Binding-site contacts:
Ligand atom O2' contacts residue ASP60 of chain 1.B at 2.7 Å (salt-bridge).
Ligand atom C3' contacts residue TYR43 of chain 1.B at 3.4 Å (hydrophobic).
Ligand atom C3' contacts residue ARG142 of chain 1.B at 3.7 Å.
Ligand atom C4' contacts residue TYR43 of chain 1.B at 3.8 Å (hydrophobic).
Ligand atom C6 contacts residue PHE90 of chain 1.B at 3.6 Å (hydrophobic).
Ligand atom O2' contacts residue GLN160 of chain 1.B at 3.3 Å (h-bond).
Ligand atom C1' contacts residue ARG142 of chain 1.B at 3.7 Å.
Ligand atom N4 contacts residue TYR59 of chain 1.B at 3.6 Å.
Ligand atom C5' contacts residue ACP1 of chain 1.F at 3.9 Å.
Ligand atom C5 contacts residue TYR88 of chain 1.B at 3.9 Å (hydrophobic).
Ligand atom O5' contacts residue ASP40 of chain 1.B at 3.5 Å.
Ligand atom C3' contacts residue ASP60 of chain 1.B at 3.3 Å.
Ligand atom C4' contacts residue ARG142 of chain 1.B at 3.8 Å.
Ligand atom O3' contacts residue ASP60 of chain 1.B at 2.5 Å (salt-bridge).
Ligand atom C5 contacts residue TYR43 of chain 1.B at 3.7 Å (hydrophobic).
Ligand atom O3' contacts residue ARG142 of chain 1.B at 2.9 Å (salt-bridge).
Ligand atom C4 contacts residue TYR59 of chain 1.B at 3.7 Å (hydrophobic).
Ligand atom C2 contacts residue ARG152 of chain 1.B at 3.6 Å.
Ligand atom O2 contacts residue ARG142 of chain 1.B at 3.2 Å (salt-bridge).
Ligand atom C5 contacts residue PHE90 of chain 1.B at 3.8 Å (hydrophobic).
Ligand atom O2' contacts residue ARG142 of chain 1.B at 2.7 Å (salt-bridge).
Ligand atom O2 contacts residue ARG152 of chain 1.B at 3.0 Å (salt-bridge).
Ligand atom C2' contacts residue ASP60 of chain 1.B at 3.4 Å.
Ligand atom O2' contacts residue VAL165 of chain 1.B at 3.8 Å.
Ligand atom C6 contacts residue TYR43 of chain 1.B at 3.4 Å (hydrophobic).
Ligand atom C2' contacts residue TYR43 of chain 1.B at 3.5 Å (hydrophobic).
Ligand atom N4 contacts residue TYR93 of chain 1.B at 3.3 Å.
Ligand atom C2 contacts residue GLN160 of chain 1.B at 3.6 Å.
Ligand atom C4' contacts residue ACP1 of chain 1.F at 3.9 Å.
Ligand atom N3 contacts residue ARG152 of chain 1.B at 3.0 Å (salt-bridge).
Ligand atom C4 contacts residue ARG152 of chain 1.B at 3.8 Å.
Ligand atom N4 contacts residue TYR88 of chain 1.B at 3.0 Å (h-bond).
Ligand atom O5' contacts residue ACP1 of chain 1.F at 3.1 Å (h-bond).
Ligand atom O2 contacts residue GLN160 of chain 1.B at 3.2 Å (h-bond).
Ligand atom O4' contacts residue TYR43 of chain 1.B at 3.6 Å (h-bond).
Ligand atom C2' contacts residue ARG142 of chain 1.B at 3.7 Å.
Ligand atom C6 contacts residue TYR59 of chain 1.B at 3.5 Å (hydrophobic).
Ligand atom C5' contacts residue TYR43 of chain 1.B at 3.6 Å (hydrophobic).
Ligand atom C5 contacts residue TYR59 of chain 1.B at 3.4 Å (hydrophobic).
Ligand atom O3' contacts residue THR15 of chain 1.B at 3.8 Å.

Sequence of chain 1.B:
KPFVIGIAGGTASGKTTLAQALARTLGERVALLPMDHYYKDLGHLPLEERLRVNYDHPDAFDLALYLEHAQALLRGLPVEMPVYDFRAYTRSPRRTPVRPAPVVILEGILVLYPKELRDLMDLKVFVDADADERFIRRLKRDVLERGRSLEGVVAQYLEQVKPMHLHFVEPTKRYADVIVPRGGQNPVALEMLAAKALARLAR

A small-molecule ligand and the protein it binds are described below.
Small molecule (SMILES): Nc1ccn([C@@H]2O[C@H](CO)[C@@H](O)[C@H]2O)c(=O)n1